Sequence of chain 1.B:
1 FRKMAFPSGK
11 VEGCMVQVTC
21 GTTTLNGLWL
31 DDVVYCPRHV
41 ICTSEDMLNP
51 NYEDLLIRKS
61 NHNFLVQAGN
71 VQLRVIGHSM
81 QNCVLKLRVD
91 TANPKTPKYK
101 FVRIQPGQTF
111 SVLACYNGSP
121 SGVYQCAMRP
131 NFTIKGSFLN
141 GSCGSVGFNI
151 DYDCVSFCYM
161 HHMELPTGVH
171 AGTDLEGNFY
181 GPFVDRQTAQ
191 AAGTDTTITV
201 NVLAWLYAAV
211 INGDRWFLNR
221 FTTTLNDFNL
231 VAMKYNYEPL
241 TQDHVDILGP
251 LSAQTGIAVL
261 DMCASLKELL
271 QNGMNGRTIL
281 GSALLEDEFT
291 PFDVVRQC

This protein binds this small molecule.
Small molecule (SMILES): COc1cccc2[nH]c(C(=O)N[C@@H](CC(C)C)C(=O)N[C@@H](C[C@@H]3CCNC3=O)C(=O)COP(=O)(O)O)cc12

Binding-site contacts:
Ligand atom O01 contacts residue MET163 of chain 1.B at 3.4 Å.
Ligand atom O25 contacts residue PHE138 of chain 1.B at 3.3 Å.
Ligand atom C06 contacts residue THR188 of chain 1.B at 3.6 Å.
Ligand atom C05 contacts residue GLN187 of chain 1.B at 3.6 Å.
Ligand atom C13 contacts residue GLN187 of chain 1.B at 3.5 Å.
Ligand atom C16 contacts residue HIS162 of chain 1.B at 3.6 Å.
Ligand atom O25 contacts residue GLU164 of chain 1.B at 3.5 Å.
Ligand atom C27 contacts residue HIS39 of chain 1.B at 3.4 Å.
Ligand atom O33 contacts residue GLY141 of chain 1.B at 3.5 Å (h-bond).
Ligand atom O33 contacts residue CYS143 of chain 1.B at 2.1 Å (h-bond).
Ligand atom C18 contacts residue CYS143 of chain 1.B at 2.6 Å (hydrophobic).
Ligand atom O25 contacts residue HIS161 of chain 1.B at 2.5 Å (h-bond).
Ligand atom O12 contacts residue THR188 of chain 1.B at 3.5 Å (h-bond).
Ligand atom N22 contacts residue PHE138 of chain 1.B at 3.3 Å (h-bond).
Ligand atom C27 contacts residue CYS143 of chain 1.B at 2.3 Å (hydrophobic).
Ligand atom O28 contacts residue CYS143 of chain 1.B at 3.6 Å.
Ligand atom N22 contacts residue GLU164 of chain 1.B at 3.3 Å (salt-bridge).
Ligand atom O12 contacts residue GLN187 of chain 1.B at 3.3 Å (h-bond).
Ligand atom O32 contacts residue ASN140 of chain 1.B at 3.6 Å.
Ligand atom C19 contacts residue CYS143 of chain 1.B at 3.2 Å (hydrophobic).
Ligand atom C36 contacts residue GLN187 of chain 1.B at 3.2 Å.
Ligand atom C15 contacts residue HIS162 of chain 1.B at 3.4 Å.
Ligand atom O32 contacts residue GLY141 of chain 1.B at 2.6 Å (h-bond).
Ligand atom O33 contacts residue SER142 of chain 1.B at 3.3 Å (h-bond).
Ligand atom O30 contacts residue ASN140 of chain 1.B at 3.5 Å (h-bond).
Ligand atom N17 contacts residue CYS143 of chain 1.B at 2.8 Å (h-bond).
Ligand atom C21 contacts residue HIS161 of chain 1.B at 3.5 Å.
Ligand atom N04 contacts residue GLU164 of chain 1.B at 2.9 Å (salt-bridge).
Ligand atom C11 contacts residue THR188 of chain 1.B at 3.5 Å.
Ligand atom C09 contacts residue ALA189 of chain 1.B at 3.5 Å (hydrophobic).
Ligand atom C23 contacts residue ASN140 of chain 1.B at 3.6 Å.
Ligand atom C10 contacts residue ALA189 of chain 1.B at 3.5 Å (hydrophobic).
Ligand atom C35 contacts residue GLN187 of chain 1.B at 3.3 Å.
Ligand atom C38 contacts residue GLN187 of chain 1.B at 3.5 Å.
Ligand atom O25 contacts residue HIS170 of chain 1.B at 3.5 Å.
Ligand atom C21 contacts residue GLU164 of chain 1.B at 3.4 Å.
Ligand atom N17 contacts residue HIS162 of chain 1.B at 2.8 Å (h-bond).
Ligand atom N14 contacts residue GLN187 of chain 1.B at 3.0 Å (h-bond).
Ligand atom C26 contacts residue CYS143 of chain 1.B at 1.8 Å (hydrophobic).
Ligand atom O01 contacts residue GLU164 of chain 1.B at 3.0 Å (salt-bridge).